Sequence of chain 1.C:
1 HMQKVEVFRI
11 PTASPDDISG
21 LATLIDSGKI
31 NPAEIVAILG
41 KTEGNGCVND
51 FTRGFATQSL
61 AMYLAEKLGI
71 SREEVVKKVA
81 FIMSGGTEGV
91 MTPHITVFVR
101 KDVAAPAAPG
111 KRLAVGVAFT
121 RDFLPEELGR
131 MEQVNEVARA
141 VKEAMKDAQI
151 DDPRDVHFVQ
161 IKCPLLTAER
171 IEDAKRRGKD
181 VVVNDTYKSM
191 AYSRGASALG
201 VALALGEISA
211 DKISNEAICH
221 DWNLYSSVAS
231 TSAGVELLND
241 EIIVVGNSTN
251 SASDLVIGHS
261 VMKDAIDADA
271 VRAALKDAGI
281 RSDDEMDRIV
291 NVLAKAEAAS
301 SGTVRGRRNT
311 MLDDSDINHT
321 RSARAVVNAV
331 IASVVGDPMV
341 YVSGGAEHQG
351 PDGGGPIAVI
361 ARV

Binding-site contacts:
Ligand atom CAD contacts residue GLY344 of chain 1.C at 3.3 Å.
Ligand atom OAI contacts residue SER232 of chain 1.C at 3.0 Å (h-bond).
Ligand atom OAJ contacts residue GLY85 of chain 1.C at 2.8 Å (h-bond).
Ligand atom CAC contacts residue SER232 of chain 1.C at 3.5 Å.
Ligand atom OAJ contacts residue LYS162 of chain 1.C at 3.7 Å.
Ligand atom CAE contacts residue SER84 of chain 1.C at 3.7 Å.
Ligand atom OAJ contacts residue SER84 of chain 1.C at 3.8 Å.
Ligand atom CAB contacts residue GLY46 of chain 1.C at 3.5 Å.
Ligand atom CAE contacts residue GLY344 of chain 1.C at 3.1 Å.
Ligand atom CAB contacts residue LYS162 of chain 1.C at 3.6 Å.
Ligand atom CAA contacts residue ARG53 of chain 1.C at 3.6 Å.
Ligand atom CAB contacts residue GLY85 of chain 1.C at 3.3 Å.
Ligand atom OAI contacts residue SER84 of chain 1.C at 3.0 Å (h-bond).
Ligand atom CAA contacts residue SER232 of chain 1.C at 3.8 Å.
Ligand atom OAG contacts residue GLY344 of chain 1.C at 3.7 Å.
Ligand atom CAA contacts residue MET190 of chain 1.C at 3.5 Å (hydrophobic).
Ligand atom CAD contacts residue ARG324 of chain 1.C at 3.4 Å.
Ligand atom CAB contacts residue ARG53 of chain 1.C at 3.4 Å.
Ligand atom OAJ contacts residue GLY46 of chain 1.C at 3.6 Å.
Ligand atom OAF contacts residue ARG324 of chain 1.C at 2.5 Å (salt-bridge).
Ligand atom OAH contacts residue SER232 of chain 1.C at 3.3 Å (h-bond).
Ligand atom OAF contacts residue SER84 of chain 1.C at 3.7 Å.
Ligand atom OAI contacts residue GLY85 of chain 1.C at 3.0 Å (h-bond).
Ligand atom CAC contacts residue ALA233 of chain 1.C at 3.7 Å (hydrophobic).
Ligand atom CAC contacts residue MET190 of chain 1.C at 3.8 Å (hydrophobic).
Ligand atom OAG contacts residue SER84 of chain 1.C at 3.1 Å (h-bond).
Ligand atom CAE contacts residue ARG324 of chain 1.C at 3.3 Å.
Ligand atom OAF contacts residue SER343 of chain 1.C at 3.3 Å.
Ligand atom CAC contacts residue ARG194 of chain 1.C at 3.8 Å.
Ligand atom OAH contacts residue ALA233 of chain 1.C at 2.7 Å (h-bond).
Ligand atom OAF contacts residue GLY344 of chain 1.C at 2.5 Å (h-bond).
Ligand atom CAB contacts residue SER232 of chain 1.C at 3.4 Å.
Ligand atom CAA contacts residue GLY46 of chain 1.C at 3.1 Å.
Ligand atom OAH contacts residue ARG194 of chain 1.C at 3.4 Å (salt-bridge).
Ligand atom CAA contacts residue ALA233 of chain 1.C at 3.1 Å (hydrophobic).
Ligand atom OAJ contacts residue ARG53 of chain 1.C at 2.5 Å (salt-bridge).
Ligand atom CAE contacts residue SER343 of chain 1.C at 3.0 Å.
Ligand atom CAB contacts residue ALA233 of chain 1.C at 3.6 Å (hydrophobic).
Ligand atom OAG contacts residue SER232 of chain 1.C at 3.1 Å (h-bond).
Ligand atom OAG contacts residue SER343 of chain 1.C at 2.3 Å (h-bond).

A small-molecule ligand and the protein it binds are described below.
Small molecule (SMILES): O=C(O)CC(=O)CC(=O)O